This protein binds this small molecule.
Small molecule (SMILES): CC(=O)N[C@@H]1[C@@H](O)[C@H](O)[C@@H](CO)O[C@H]1O

Binding-site contacts:
Ligand atom C3 contacts residue ASN257 of chain 1.A at 3.8 Å.
Ligand atom N2 contacts residue ASN257 of chain 1.A at 2.9 Å (h-bond).
Ligand atom O7 contacts residue LYS378 of chain 1.A at 4.3 Å.
Ligand atom C6 contacts residue ASP260 of chain 1.A at 4.3 Å.
Ligand atom C3 contacts residue ASP260 of chain 1.A at 4.5 Å.
Ligand atom C5 contacts residue ASP260 of chain 1.A at 4.0 Å.
Ligand atom O5 contacts residue THR259 of chain 1.A at 4.2 Å.
Ligand atom C4 contacts residue ASN257 of chain 1.A at 4.2 Å.
Ligand atom O5 contacts residue ASP260 of chain 1.A at 3.0 Å (salt-bridge).
Ligand atom C6 contacts residue THR259 of chain 1.A at 3.6 Å.
Ligand atom C2 contacts residue ASN257 of chain 1.A at 2.5 Å.
Ligand atom C4 contacts residue ASP260 of chain 1.A at 4.2 Å.
Ligand atom C1 contacts residue ASN257 of chain 1.A at 1.4 Å.
Ligand atom C5 contacts residue ASN257 of chain 1.A at 3.7 Å.
Ligand atom C2 contacts residue LYS378 of chain 1.A at 4.5 Å.
Ligand atom C8 contacts residue LYS378 of chain 1.A at 3.3 Å.
Ligand atom C8 contacts residue HIS367 of chain 1.A at 3.4 Å.
Ligand atom C7 contacts residue HIS367 of chain 1.A at 4.3 Å.
Ligand atom O6 contacts residue THR259 of chain 1.A at 4.0 Å.
Ligand atom N2 contacts residue HIS367 of chain 1.A at 4.0 Å.
Ligand atom N2 contacts residue LYS378 of chain 1.A at 3.5 Å (salt-bridge).
Ligand atom O5 contacts residue ASN257 of chain 1.A at 2.4 Å (h-bond).
Ligand atom C7 contacts residue LYS378 of chain 1.A at 3.5 Å.
Ligand atom C3 contacts residue LYS378 of chain 1.A at 4.2 Å.
Ligand atom C2 contacts residue ASP260 of chain 1.A at 3.6 Å.
Ligand atom O3 contacts residue LYS378 of chain 1.A at 4.0 Å.
Ligand atom C7 contacts residue ASN257 of chain 1.A at 4.0 Å.
Ligand atom O6 contacts residue ASP260 of chain 1.A at 3.9 Å.
Ligand atom C1 contacts residue ASP260 of chain 1.A at 3.4 Å.

Sequence of chain 1.A:
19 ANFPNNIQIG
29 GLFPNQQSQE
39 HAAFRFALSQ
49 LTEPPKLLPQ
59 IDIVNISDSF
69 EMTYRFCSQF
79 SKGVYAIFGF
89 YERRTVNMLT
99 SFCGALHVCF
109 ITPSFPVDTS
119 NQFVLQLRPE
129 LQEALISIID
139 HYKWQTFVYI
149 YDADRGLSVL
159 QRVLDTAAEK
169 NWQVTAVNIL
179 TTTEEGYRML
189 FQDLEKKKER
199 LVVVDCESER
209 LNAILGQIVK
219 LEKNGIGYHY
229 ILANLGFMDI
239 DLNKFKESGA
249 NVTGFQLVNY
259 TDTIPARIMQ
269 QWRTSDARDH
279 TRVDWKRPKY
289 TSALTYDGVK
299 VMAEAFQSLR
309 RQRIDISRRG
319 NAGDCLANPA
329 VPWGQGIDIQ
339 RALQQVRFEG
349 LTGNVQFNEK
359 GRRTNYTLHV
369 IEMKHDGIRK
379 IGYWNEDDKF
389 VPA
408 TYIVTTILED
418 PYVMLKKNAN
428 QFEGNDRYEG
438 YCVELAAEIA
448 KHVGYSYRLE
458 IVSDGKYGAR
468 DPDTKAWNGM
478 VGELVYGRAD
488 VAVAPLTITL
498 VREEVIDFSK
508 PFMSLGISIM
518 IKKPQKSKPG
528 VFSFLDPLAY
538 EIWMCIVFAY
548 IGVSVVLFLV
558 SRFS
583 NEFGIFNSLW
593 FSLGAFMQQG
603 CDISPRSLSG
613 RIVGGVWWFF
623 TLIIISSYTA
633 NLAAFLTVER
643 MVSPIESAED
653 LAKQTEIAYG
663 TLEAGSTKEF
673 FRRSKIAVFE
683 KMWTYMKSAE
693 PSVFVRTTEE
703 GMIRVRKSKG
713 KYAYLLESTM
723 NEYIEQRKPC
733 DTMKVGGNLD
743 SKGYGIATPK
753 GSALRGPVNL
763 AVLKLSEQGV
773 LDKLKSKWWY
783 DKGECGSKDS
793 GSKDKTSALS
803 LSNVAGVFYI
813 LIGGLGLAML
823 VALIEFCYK